Sequence of chain 1.D:
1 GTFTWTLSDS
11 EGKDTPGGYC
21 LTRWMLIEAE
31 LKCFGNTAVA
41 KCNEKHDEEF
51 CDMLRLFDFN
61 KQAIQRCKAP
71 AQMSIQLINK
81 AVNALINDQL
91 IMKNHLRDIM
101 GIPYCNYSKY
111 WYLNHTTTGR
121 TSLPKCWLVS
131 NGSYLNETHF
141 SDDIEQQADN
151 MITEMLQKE

Binding-site contacts:
Ligand atom C3 contacts residue ASN131 of chain 1.D at 3.8 Å.
Ligand atom C5 contacts residue ASN131 of chain 1.D at 3.7 Å.
Ligand atom C1 contacts residue GLY132 of chain 1.D at 4.0 Å.
Ligand atom O6 contacts residue GLY132 of chain 1.D at 4.2 Å.
Ligand atom C4 contacts residue ASN131 of chain 1.D at 4.2 Å.
Ligand atom C7 contacts residue ASN131 of chain 1.D at 3.4 Å.
Ligand atom O5 contacts residue SER130 of chain 1.D at 4.0 Å.
Ligand atom C1 contacts residue ASN131 of chain 1.D at 1.4 Å.
Ligand atom O5 contacts residue ASN131 of chain 1.D at 2.4 Å (h-bond).
Ligand atom N2 contacts residue ASN131 of chain 1.D at 2.9 Å (h-bond).
Ligand atom O5 contacts residue GLY132 of chain 1.D at 3.7 Å.
Ligand atom O7 contacts residue ASN131 of chain 1.D at 3.6 Å (h-bond).
Ligand atom C2 contacts residue ASN131 of chain 1.D at 2.5 Å.

A protein and the small-molecule ligand that binds it are described below.
Small molecule (SMILES): CC(=O)N[C@@H]1[C@@H](O)[C@H](O)[C@@H](CO)O[C@H]1O